This protein binds this small molecule.
Small molecule (SMILES): CC(=O)N[C@@H]1[C@@H](O)[C@H](O)[C@@H](CO)O[C@H]1O

Binding-site contacts:
Ligand atom O6 contacts residue ASN179 of chain 1.D at 4.3 Å.
Ligand atom C4 contacts residue ASN179 of chain 1.D at 4.3 Å.
Ligand atom O6 contacts residue ASN200 of chain 1.D at 4.0 Å.
Ligand atom C2 contacts residue ASN179 of chain 1.D at 2.7 Å.
Ligand atom C7 contacts residue ASN179 of chain 1.D at 4.3 Å.
Ligand atom C1 contacts residue ASN179 of chain 1.D at 1.4 Å.
Ligand atom O5 contacts residue ASN179 of chain 1.D at 2.4 Å (h-bond).
Ligand atom N2 contacts residue ARG304 of chain 1.D at 4.0 Å.
Ligand atom C5 contacts residue ASN179 of chain 1.D at 3.5 Å.
Ligand atom N2 contacts residue ASN179 of chain 1.D at 3.1 Å (h-bond).
Ligand atom C1 contacts residue ARG304 of chain 1.D at 3.8 Å.
Ligand atom C3 contacts residue ASN179 of chain 1.D at 4.0 Å.

Sequence of chain 1.D:
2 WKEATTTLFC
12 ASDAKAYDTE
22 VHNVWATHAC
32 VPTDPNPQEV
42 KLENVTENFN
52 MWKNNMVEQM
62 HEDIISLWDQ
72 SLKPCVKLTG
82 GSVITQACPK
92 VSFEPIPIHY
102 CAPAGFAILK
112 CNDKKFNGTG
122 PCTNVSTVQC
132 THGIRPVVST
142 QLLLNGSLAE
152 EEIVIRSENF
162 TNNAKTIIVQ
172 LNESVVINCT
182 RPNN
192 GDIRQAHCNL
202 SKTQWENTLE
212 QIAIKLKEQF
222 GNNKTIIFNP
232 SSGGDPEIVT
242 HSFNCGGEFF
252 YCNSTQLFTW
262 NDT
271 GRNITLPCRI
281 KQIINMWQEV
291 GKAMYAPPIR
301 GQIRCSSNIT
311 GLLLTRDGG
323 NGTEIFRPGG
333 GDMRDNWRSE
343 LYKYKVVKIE